Binding-site contacts:
Ligand atom O4 contacts residue SER114 of chain 1.A at 4.5 Å.
Ligand atom C5 contacts residue ASN106 of chain 1.A at 3.6 Å.
Ligand atom O3 contacts residue ARG19 of chain 1.A at 4.5 Å.
Ligand atom C7 contacts residue ASN106 of chain 1.A at 3.5 Å.
Ligand atom O2 contacts residue PRO112 of chain 1.A at 3.3 Å (h-bond).
Ligand atom C8 contacts residue LEU113 of chain 1.A at 3.9 Å (hydrophobic).
Ligand atom C1 contacts residue ASN106 of chain 1.A at 1.4 Å.
Ligand atom N2 contacts residue ASN106 of chain 1.A at 2.8 Å (h-bond).
Ligand atom C4 contacts residue ASN106 of chain 1.A at 4.2 Å.
Ligand atom C7 contacts residue SER114 of chain 1.A at 4.3 Å.
Ligand atom C8 contacts residue PRO112 of chain 1.A at 3.8 Å (hydrophobic).
Ligand atom C8 contacts residue SER114 of chain 1.A at 3.6 Å.
Ligand atom O5 contacts residue PRO112 of chain 1.A at 4.1 Å.
Ligand atom O5 contacts residue ALA111 of chain 1.A at 4.3 Å.
Ligand atom O5 contacts residue ASN106 of chain 1.A at 2.3 Å (h-bond).
Ligand atom N2 contacts residue SER114 of chain 1.A at 4.3 Å.
Ligand atom C1 contacts residue PRO112 of chain 1.A at 4.5 Å (hydrophobic).
Ligand atom O4 contacts residue ARG19 of chain 1.A at 4.0 Å.
Ligand atom C5 contacts residue PRO112 of chain 1.A at 4.1 Å (hydrophobic).
Ligand atom C1 contacts residue PRO112 of chain 1.A at 4.2 Å (hydrophobic).
Ligand atom O6 contacts residue SER114 of chain 1.A at 4.5 Å.
Ligand atom O6 contacts residue SER117 of chain 1.A at 4.3 Å.
Ligand atom C7 contacts residue PRO112 of chain 1.A at 4.4 Å (hydrophobic).
Ligand atom O7 contacts residue ASN106 of chain 1.A at 3.4 Å (h-bond).
Ligand atom C2 contacts residue ASN106 of chain 1.A at 2.4 Å.
Ligand atom C2 contacts residue PRO112 of chain 1.A at 4.1 Å (hydrophobic).
Ligand atom C8 contacts residue ILE39 of chain 1.A at 3.9 Å (hydrophobic).
Ligand atom C3 contacts residue ASN106 of chain 1.A at 3.8 Å.
Ligand atom O6 contacts residue PRO112 of chain 1.A at 3.7 Å.

The small molecule below binds the protein below.
Small molecule (SMILES): CC(=O)N[C@H]1[C@H](O[C@H]2[C@H](O)[C@@H](NC(C)=O)CO[C@@H]2CO[C@@H]2O[C@@H](C)[C@@H](O)[C@@H](O)[C@@H]2O)O[C@H](CO)[C@@H](O[C@@H]2O[C@H](CO[C@H]3O[C@H](CO)[C@@H](O)[C@H](O)[C@@H]3O)[C@@H](O)[C@H](O)[C@@H]2O)[C@@H]1O

Sequence of chain 1.A:
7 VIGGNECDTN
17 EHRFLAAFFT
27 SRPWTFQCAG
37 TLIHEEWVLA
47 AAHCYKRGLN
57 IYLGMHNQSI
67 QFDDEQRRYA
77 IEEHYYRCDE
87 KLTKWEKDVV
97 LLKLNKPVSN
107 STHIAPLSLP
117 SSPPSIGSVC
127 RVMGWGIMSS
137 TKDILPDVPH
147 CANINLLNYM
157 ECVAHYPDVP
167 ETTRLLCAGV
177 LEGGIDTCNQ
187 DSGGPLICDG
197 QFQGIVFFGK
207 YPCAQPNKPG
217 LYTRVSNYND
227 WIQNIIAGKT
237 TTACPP